Binding-site contacts:
Ligand atom O5 contacts residue ASN440 of chain 1.C at 2.3 Å (h-bond).
Ligand atom C7 contacts residue ASN440 of chain 1.C at 3.1 Å.
Ligand atom C3 contacts residue ASN440 of chain 1.C at 3.8 Å.
Ligand atom O7 contacts residue ASN440 of chain 1.C at 3.0 Å (h-bond).
Ligand atom C2 contacts residue ASN440 of chain 1.C at 2.5 Å.
Ligand atom C5 contacts residue ASN440 of chain 1.C at 3.6 Å.
Ligand atom O7 contacts residue HIS449 of chain 1.C at 3.8 Å.
Ligand atom C8 contacts residue ASN440 of chain 1.C at 4.4 Å.
Ligand atom C4 contacts residue ASN440 of chain 1.C at 4.1 Å.
Ligand atom C1 contacts residue ASN440 of chain 1.C at 1.4 Å.
Ligand atom N2 contacts residue ASN440 of chain 1.C at 2.8 Å (h-bond).

Sequence of chain 1.C:
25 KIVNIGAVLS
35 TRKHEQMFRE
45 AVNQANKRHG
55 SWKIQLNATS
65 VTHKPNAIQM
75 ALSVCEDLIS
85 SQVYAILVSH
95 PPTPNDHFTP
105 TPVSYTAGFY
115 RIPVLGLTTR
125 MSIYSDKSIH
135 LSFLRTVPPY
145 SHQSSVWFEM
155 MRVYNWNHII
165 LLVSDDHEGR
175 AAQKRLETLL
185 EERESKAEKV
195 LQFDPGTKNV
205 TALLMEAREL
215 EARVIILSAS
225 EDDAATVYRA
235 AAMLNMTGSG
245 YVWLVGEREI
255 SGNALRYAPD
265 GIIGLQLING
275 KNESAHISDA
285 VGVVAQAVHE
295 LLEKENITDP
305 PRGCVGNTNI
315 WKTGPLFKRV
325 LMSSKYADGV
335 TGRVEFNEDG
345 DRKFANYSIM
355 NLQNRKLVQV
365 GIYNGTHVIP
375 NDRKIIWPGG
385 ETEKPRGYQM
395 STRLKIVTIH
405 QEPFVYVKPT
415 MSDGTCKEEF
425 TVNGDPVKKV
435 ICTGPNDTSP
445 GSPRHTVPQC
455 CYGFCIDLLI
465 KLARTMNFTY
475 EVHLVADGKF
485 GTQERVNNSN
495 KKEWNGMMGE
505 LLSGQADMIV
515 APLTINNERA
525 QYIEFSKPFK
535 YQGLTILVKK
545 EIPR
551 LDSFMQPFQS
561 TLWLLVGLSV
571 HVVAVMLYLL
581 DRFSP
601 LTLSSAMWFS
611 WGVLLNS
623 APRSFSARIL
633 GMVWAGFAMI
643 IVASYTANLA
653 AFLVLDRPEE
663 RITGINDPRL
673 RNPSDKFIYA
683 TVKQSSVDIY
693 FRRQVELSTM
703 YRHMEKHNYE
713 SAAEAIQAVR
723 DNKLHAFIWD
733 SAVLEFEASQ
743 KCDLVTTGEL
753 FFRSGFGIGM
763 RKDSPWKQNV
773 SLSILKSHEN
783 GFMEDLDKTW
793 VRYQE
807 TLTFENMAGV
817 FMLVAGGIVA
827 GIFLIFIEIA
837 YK

This small molecule binds to this protein.
Small molecule (SMILES): CC(=O)N[C@@H]1[C@@H](O)[C@H](O)[C@@H](CO)O[C@H]1O